The small molecule below binds the protein below.
Small molecule (SMILES): Cc1cc(CCCCCOc2ccc(C3=N[C@@H](C)CO3)cc2)on1

Sequence of chain 2.A:
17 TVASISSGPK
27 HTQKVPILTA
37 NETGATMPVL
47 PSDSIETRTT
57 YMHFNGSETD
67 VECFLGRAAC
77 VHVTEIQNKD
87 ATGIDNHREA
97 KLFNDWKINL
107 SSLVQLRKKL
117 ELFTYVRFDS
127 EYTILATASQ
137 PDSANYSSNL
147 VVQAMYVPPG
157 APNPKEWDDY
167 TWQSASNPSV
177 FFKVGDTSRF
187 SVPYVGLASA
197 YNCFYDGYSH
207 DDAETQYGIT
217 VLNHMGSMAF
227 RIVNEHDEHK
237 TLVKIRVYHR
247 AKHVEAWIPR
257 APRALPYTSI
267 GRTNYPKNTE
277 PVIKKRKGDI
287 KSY

Sequence of chain 2.C:
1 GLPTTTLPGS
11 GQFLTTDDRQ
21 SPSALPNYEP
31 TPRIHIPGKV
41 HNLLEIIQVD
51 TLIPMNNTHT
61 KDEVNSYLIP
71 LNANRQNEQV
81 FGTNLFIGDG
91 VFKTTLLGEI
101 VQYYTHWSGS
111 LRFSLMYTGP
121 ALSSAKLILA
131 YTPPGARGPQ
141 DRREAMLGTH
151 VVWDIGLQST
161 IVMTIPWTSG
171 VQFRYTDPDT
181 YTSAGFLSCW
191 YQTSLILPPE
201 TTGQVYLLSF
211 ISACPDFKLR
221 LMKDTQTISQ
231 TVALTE

Binding-site contacts:
Ligand atom C3B contacts residue VAL188 of chain 2.A at 3.5 Å (hydrophobic).
Ligand atom C1C contacts residue LEU106 of chain 2.A at 3.6 Å (hydrophobic).
Ligand atom C2C contacts residue TYR197 of chain 2.A at 3.8 Å (hydrophobic).
Ligand atom C5A contacts residue PHE186 of chain 2.A at 3.7 Å (hydrophobic).
Ligand atom O1 contacts residue ASN219 of chain 2.A at 3.9 Å.
Ligand atom C5C contacts residue VAL191 of chain 2.A at 3.7 Å (hydrophobic).
Ligand atom C5B contacts residue PHE186 of chain 2.A at 3.9 Å (hydrophobic).
Ligand atom C4C contacts residue TYR197 of chain 2.A at 4.0 Å (hydrophobic).
Ligand atom C6B contacts residue ILE104 of chain 2.A at 3.6 Å (hydrophobic).
Ligand atom C3B contacts residue TYR152 of chain 2.A at 3.6 Å (hydrophobic).
Ligand atom C4B contacts residue PHE186 of chain 2.A at 3.9 Å (hydrophobic).
Ligand atom N3A contacts residue PRO174 of chain 2.A at 3.9 Å.
Ligand atom CM1 contacts residue PRO174 of chain 2.A at 3.8 Å (hydrophobic).
Ligand atom C4 contacts residue LEU106 of chain 2.A at 3.6 Å (hydrophobic).
Ligand atom N3A contacts residue TYR152 of chain 2.A at 3.6 Å.
Ligand atom C4 contacts residue TYR197 of chain 2.A at 3.9 Å (hydrophobic).
Ligand atom C5B contacts residue MET224 of chain 2.A at 3.2 Å (hydrophobic).
Ligand atom C3 contacts residue ASN219 of chain 2.A at 3.9 Å.
Ligand atom CM1 contacts residue VAL176 of chain 2.A at 3.4 Å (hydrophobic).
Ligand atom N2 contacts residue ASN219 of chain 2.A at 3.0 Å (h-bond).
Ligand atom C2A contacts residue TYR152 of chain 2.A at 3.8 Å (hydrophobic).
Ligand atom O1B contacts residue TYR128 of chain 2.A at 3.4 Å (h-bond).
Ligand atom O1A contacts residue PHE186 of chain 2.A at 3.2 Å.
Ligand atom C2B contacts residue VAL188 of chain 2.A at 3.3 Å (hydrophobic).
Ligand atom N3A contacts residue ALA24 of chain 2.C at 3.9 Å.
Ligand atom C4B contacts residue TYR152 of chain 2.A at 4.0 Å (hydrophobic).
Ligand atom CM1 contacts residue SER175 of chain 2.A at 3.9 Å.
Ligand atom C5 contacts residue LEU106 of chain 2.A at 3.8 Å (hydrophobic).
Ligand atom C4C contacts residue VAL191 of chain 2.A at 3.3 Å (hydrophobic).
Ligand atom C1B contacts residue ILE104 of chain 2.A at 4.0 Å (hydrophobic).
Ligand atom C3C contacts residue TYR128 of chain 2.A at 3.3 Å (hydrophobic).
Ligand atom C6B contacts residue MET224 of chain 2.A at 3.6 Å (hydrophobic).
Ligand atom O1B contacts residue ILE104 of chain 2.A at 4.0 Å.
Ligand atom C2A contacts residue PHE186 of chain 2.A at 3.6 Å (hydrophobic).
Ligand atom C4A contacts residue PRO174 of chain 2.A at 3.4 Å (hydrophobic).
Ligand atom C4 contacts residue PHE124 of chain 2.A at 3.9 Å (hydrophobic).
Ligand atom C6B contacts residue TYR128 of chain 2.A at 3.4 Å (hydrophobic).
Ligand atom C1B contacts residue TYR128 of chain 2.A at 3.7 Å (hydrophobic).
Ligand atom C5A contacts residue VAL176 of chain 2.A at 3.8 Å (hydrophobic).
Ligand atom C1B contacts residue VAL188 of chain 2.A at 3.7 Å (hydrophobic).